The protein below binds the small molecule below.
Small molecule (SMILES): CC(=O)N[C@@H]1[C@@H](O)[C@H](O)[C@@H](CO)O[C@H]1O

Sequence of chain 1.A:
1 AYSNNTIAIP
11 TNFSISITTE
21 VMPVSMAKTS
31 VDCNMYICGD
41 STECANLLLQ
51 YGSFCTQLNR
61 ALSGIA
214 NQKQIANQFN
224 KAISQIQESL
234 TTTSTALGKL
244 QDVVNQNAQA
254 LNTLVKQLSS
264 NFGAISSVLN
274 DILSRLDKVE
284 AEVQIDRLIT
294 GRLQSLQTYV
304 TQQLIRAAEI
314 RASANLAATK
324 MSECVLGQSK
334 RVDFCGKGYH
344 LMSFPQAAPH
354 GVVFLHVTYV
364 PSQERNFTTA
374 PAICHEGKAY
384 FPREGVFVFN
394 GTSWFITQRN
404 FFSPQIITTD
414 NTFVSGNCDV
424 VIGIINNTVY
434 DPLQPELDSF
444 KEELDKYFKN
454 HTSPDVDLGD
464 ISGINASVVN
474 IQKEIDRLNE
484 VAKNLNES

Binding-site contacts:
Ligand atom C7 contacts residue ASN369 of chain 1.A at 4.4 Å.
Ligand atom C5 contacts residue ASN369 of chain 1.A at 3.7 Å.
Ligand atom O3 contacts residue ASN369 of chain 1.A at 2.9 Å (h-bond).
Ligand atom N2 contacts residue ASN369 of chain 1.A at 3.5 Å (h-bond).
Ligand atom O5 contacts residue ASN369 of chain 1.A at 2.4 Å (h-bond).
Ligand atom C1 contacts residue ASN369 of chain 1.A at 1.4 Å.
Ligand atom C3 contacts residue ASN369 of chain 1.A at 3.6 Å.
Ligand atom C2 contacts residue ASN369 of chain 1.A at 2.5 Å.
Ligand atom C4 contacts residue ASN369 of chain 1.A at 4.3 Å.